Sequence of chain 1.B:
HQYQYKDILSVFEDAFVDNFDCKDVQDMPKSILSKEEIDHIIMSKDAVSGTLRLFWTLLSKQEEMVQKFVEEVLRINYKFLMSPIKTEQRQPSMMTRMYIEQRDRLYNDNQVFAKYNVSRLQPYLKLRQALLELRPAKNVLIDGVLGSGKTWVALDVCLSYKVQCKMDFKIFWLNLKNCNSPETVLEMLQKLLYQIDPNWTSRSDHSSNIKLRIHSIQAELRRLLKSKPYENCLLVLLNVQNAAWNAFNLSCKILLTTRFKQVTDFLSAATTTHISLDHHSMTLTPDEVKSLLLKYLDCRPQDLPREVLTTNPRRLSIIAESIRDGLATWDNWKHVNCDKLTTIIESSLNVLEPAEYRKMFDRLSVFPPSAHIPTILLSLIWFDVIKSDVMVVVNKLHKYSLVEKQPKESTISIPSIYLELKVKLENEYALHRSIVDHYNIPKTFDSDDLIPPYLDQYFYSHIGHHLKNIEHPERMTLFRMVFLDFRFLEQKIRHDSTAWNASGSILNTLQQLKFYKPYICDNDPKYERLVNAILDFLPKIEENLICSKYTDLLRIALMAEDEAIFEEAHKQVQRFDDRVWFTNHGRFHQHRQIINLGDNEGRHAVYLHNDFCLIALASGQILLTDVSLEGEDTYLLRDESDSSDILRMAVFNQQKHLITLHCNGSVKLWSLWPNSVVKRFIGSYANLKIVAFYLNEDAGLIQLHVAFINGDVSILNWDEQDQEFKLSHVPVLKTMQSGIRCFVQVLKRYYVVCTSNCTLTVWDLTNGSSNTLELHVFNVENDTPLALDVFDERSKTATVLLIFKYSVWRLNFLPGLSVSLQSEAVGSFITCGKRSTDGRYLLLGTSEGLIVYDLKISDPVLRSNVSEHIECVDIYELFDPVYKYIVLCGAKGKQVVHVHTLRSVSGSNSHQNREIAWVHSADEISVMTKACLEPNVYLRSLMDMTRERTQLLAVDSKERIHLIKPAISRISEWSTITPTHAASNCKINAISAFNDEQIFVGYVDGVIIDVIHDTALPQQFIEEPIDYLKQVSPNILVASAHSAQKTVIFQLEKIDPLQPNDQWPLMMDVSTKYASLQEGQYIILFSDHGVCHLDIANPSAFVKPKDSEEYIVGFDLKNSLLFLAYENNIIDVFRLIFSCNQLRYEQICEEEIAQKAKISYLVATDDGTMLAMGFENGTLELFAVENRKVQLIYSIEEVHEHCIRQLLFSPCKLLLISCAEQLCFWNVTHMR

Binding-site contacts:
Ligand atom O1G contacts residue GLY154 of chain 1.B at 2.8 Å (h-bond).
Ligand atom N1 contacts residue VAL125 of chain 1.B at 3.2 Å (h-bond).
Ligand atom O1A contacts residue TRP159 of chain 1.B at 2.9 Å (h-bond).
Ligand atom PG contacts residue LYS157 of chain 1.B at 3.0 Å.
Ligand atom O2A contacts residue GLY156 of chain 1.B at 3.0 Å.
Ligand atom N1 contacts residue ASN124 of chain 1.B at 3.2 Å.
Ligand atom C5' contacts residue ARG322 of chain 1.B at 3.4 Å.
Ligand atom PB contacts residue THR158 of chain 1.B at 3.2 Å.
Ligand atom C4 contacts residue PRO321 of chain 1.B at 3.5 Å (hydrophobic).
Ligand atom PA contacts residue TRP159 of chain 1.B at 3.5 Å.
Ligand atom N9 contacts residue PRO321 of chain 1.B at 3.1 Å.
Ligand atom O5' contacts residue ARG322 of chain 1.B at 2.9 Å (salt-bridge).
Ligand atom O2B contacts residue GLY156 of chain 1.B at 3.1 Å.
Ligand atom C8 contacts residue PRO321 of chain 1.B at 3.3 Å (hydrophobic).
Ligand atom N7 contacts residue TRP159 of chain 1.B at 3.7 Å.
Ligand atom N6 contacts residue SER126 of chain 1.B at 3.3 Å (h-bond).
Ligand atom O2B contacts residue THR158 of chain 1.B at 2.6 Å (h-bond).
Ligand atom O2G contacts residue LYS157 of chain 1.B at 3.2 Å (salt-bridge).
Ligand atom C1' contacts residue PRO321 of chain 1.B at 3.4 Å (hydrophobic).
Ligand atom O1A contacts residue THR158 of chain 1.B at 2.5 Å (h-bond).
Ligand atom O2B contacts residue LYS157 of chain 1.B at 2.5 Å (salt-bridge).
Ligand atom C2 contacts residue ASN124 of chain 1.B at 3.4 Å.
Ligand atom O2A contacts residue TRP159 of chain 1.B at 2.8 Å.
Ligand atom O3' contacts residue TRP159 of chain 1.B at 3.5 Å.
Ligand atom O2G contacts residue ASN246 of chain 1.B at 3.3 Å (h-bond).
Ligand atom C8 contacts residue GLY156 of chain 1.B at 3.6 Å.
Ligand atom C2 contacts residue LEU300 of chain 1.B at 3.3 Å (hydrophobic).
Ligand atom PB contacts residue LYS157 of chain 1.B at 3.4 Å.
Ligand atom C5' contacts residue TRP159 of chain 1.B at 3.5 Å (hydrophobic).
Ligand atom O3B contacts residue LYS157 of chain 1.B at 2.2 Å (salt-bridge).
Ligand atom O3B contacts residue GLY154 of chain 1.B at 3.0 Å (h-bond).
Ligand atom O3G contacts residue ARG322 of chain 1.B at 3.4 Å (salt-bridge).
Ligand atom PG contacts residue ARG267 of chain 1.B at 3.5 Å.
Ligand atom PA contacts residue THR158 of chain 1.B at 3.4 Å.
Ligand atom O1G contacts residue ARG267 of chain 1.B at 2.9 Å (salt-bridge).
Ligand atom C3' contacts residue TRP159 of chain 1.B at 3.3 Å (hydrophobic).
Ligand atom O1B contacts residue THR158 of chain 1.B at 2.7 Å (h-bond).
Ligand atom O2A contacts residue THR158 of chain 1.B at 3.6 Å (h-bond).
Ligand atom O1G contacts residue LYS157 of chain 1.B at 3.2 Å (salt-bridge).
Ligand atom O2G contacts residue ARG267 of chain 1.B at 3.2 Å (salt-bridge).

A small-molecule ligand and the protein it binds are described below.
Small molecule (SMILES): Nc1ncnc2c1ncn2[C@H]1C[C@H](O)[C@@H](CO[P](=O)(O)O[P](=O)(O)OP(=O)(O)O)O1